This small molecule binds to this protein.
Small molecule (SMILES): CC(=O)C1=C(C)N(c2cccc(C(F)(F)F)c2)C(=O)N(CC(=O)O)[C@@H]1c1ccc(C#N)cc1

Binding-site contacts:
Ligand atom N14 contacts residue LEU85 of chain 1.A at 3.2 Å.
Ligand atom F27 contacts residue ALA187 of chain 1.A at 3.2 Å.
Ligand atom F26 contacts residue VAL168 of chain 1.A at 3.4 Å.
Ligand atom C28 contacts residue SER173 of chain 1.A at 3.6 Å.
Ligand atom C11 contacts residue SER188 of chain 1.A at 3.1 Å.
Ligand atom O29 contacts residue PHE189 of chain 1.A at 3.3 Å.
Ligand atom C11 contacts residue ASP88 of chain 1.A at 3.5 Å.
Ligand atom C19 contacts residue PHE189 of chain 1.A at 3.6 Å (hydrophobic).
Ligand atom F25 contacts residue CYS169 of chain 1.A at 3.6 Å.
Ligand atom F26 contacts residue SER188 of chain 1.A at 3.5 Å.
Ligand atom F27 contacts residue SER173 of chain 1.A at 3.3 Å.
Ligand atom C13 contacts residue ASP88 of chain 1.A at 3.7 Å.
Ligand atom C19 contacts residue SER173 of chain 1.A at 3.6 Å.
Ligand atom C22 contacts residue PHE170 of chain 1.A at 3.6 Å (hydrophobic).
Ligand atom F25 contacts residue ASP172 of chain 1.A at 3.5 Å.
Ligand atom C12 contacts residue HIS41 of chain 1.A at 3.6 Å.
Ligand atom C19 contacts residue SER188 of chain 1.A at 3.3 Å.
Ligand atom C13 contacts residue LEU85 of chain 1.A at 3.8 Å (hydrophobic).
Ligand atom C9 contacts residue LEU85 of chain 1.A at 3.7 Å (hydrophobic).
Ligand atom C22 contacts residue CYS169 of chain 1.A at 3.8 Å (hydrophobic).
Ligand atom C21 contacts residue CYS169 of chain 1.A at 3.5 Å (hydrophobic).
Ligand atom F27 contacts residue PHE189 of chain 1.A at 3.7 Å.
Ligand atom F25 contacts residue ALA187 of chain 1.A at 3.5 Å.
Ligand atom C21 contacts residue VAL190 of chain 1.A at 3.7 Å (hydrophobic).
Ligand atom C11 contacts residue HIS41 of chain 1.A at 3.3 Å.
Ligand atom N14 contacts residue ASP88 of chain 1.A at 3.6 Å.
Ligand atom C12 contacts residue SER188 of chain 1.A at 3.0 Å.
Ligand atom F25 contacts residue SER173 of chain 1.A at 3.2 Å.
Ligand atom C22 contacts residue VAL190 of chain 1.A at 3.6 Å (hydrophobic).
Ligand atom N14 contacts residue TYR80 of chain 1.A at 3.4 Å.
Ligand atom F27 contacts residue HIS41 of chain 1.A at 3.8 Å.
Ligand atom C3 contacts residue PHE189 of chain 1.A at 3.8 Å (hydrophobic).
Ligand atom N14 contacts residue LEU86 of chain 1.A at 3.7 Å.
Ligand atom O29 contacts residue VAL190 of chain 1.A at 3.1 Å (h-bond).
Ligand atom F25 contacts residue VAL168 of chain 1.A at 3.5 Å.
Ligand atom C13 contacts residue TYR80 of chain 1.A at 3.7 Å (hydrophobic).
Ligand atom C20 contacts residue SER173 of chain 1.A at 3.7 Å.
Ligand atom C23 contacts residue PHE170 of chain 1.A at 3.2 Å (hydrophobic).
Ligand atom F27 contacts residue SER188 of chain 1.A at 3.2 Å.
Ligand atom F26 contacts residue PHE189 of chain 1.A at 3.2 Å.

Sequence of chain 1.A:
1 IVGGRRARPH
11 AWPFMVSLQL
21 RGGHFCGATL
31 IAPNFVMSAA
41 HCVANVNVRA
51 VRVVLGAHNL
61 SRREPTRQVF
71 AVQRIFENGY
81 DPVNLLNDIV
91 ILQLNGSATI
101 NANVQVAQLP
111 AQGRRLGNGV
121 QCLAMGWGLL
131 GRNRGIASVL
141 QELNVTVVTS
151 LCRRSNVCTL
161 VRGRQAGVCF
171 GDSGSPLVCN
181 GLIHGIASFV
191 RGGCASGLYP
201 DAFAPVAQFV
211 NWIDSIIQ